Sequence of chain 2.B:
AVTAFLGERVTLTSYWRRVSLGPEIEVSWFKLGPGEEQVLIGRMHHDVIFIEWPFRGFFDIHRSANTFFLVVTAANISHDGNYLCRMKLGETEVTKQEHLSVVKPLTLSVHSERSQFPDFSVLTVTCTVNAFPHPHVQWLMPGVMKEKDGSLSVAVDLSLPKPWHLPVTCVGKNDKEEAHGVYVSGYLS

Binding-site contacts:
Ligand atom C2 contacts residue PHE59 of chain 2.B at 4.3 Å (hydrophobic).
Ligand atom N2 contacts residue PRO55 of chain 2.B at 2.8 Å (h-bond).
Ligand atom O6 contacts residue SER79 of chain 2.B at 4.2 Å.
Ligand atom C4 contacts residue PHE59 of chain 2.B at 3.9 Å (hydrophobic).
Ligand atom C1 contacts residue PHE59 of chain 2.B at 4.1 Å (hydrophobic).
Ligand atom O3 contacts residue PRO55 of chain 2.B at 4.0 Å.
Ligand atom C6 contacts residue HIS80 of chain 2.B at 3.8 Å.
Ligand atom O5 contacts residue ASN77 of chain 2.B at 2.3 Å (h-bond).
Ligand atom C2 contacts residue ASN77 of chain 2.B at 2.5 Å.
Ligand atom C1 contacts residue ASN77 of chain 2.B at 1.5 Å.
Ligand atom C5 contacts residue ASN77 of chain 2.B at 3.6 Å.
Ligand atom C1 contacts residue PRO55 of chain 2.B at 4.1 Å (hydrophobic).
Ligand atom O6 contacts residue PHE59 of chain 2.B at 4.0 Å.
Ligand atom C8 contacts residue PHE56 of chain 2.B at 3.7 Å (hydrophobic).
Ligand atom C2 contacts residue SER79 of chain 2.B at 4.5 Å.
Ligand atom C2 contacts residue PRO55 of chain 2.B at 3.7 Å (hydrophobic).
Ligand atom C5 contacts residue PHE59 of chain 2.B at 4.0 Å (hydrophobic).
Ligand atom N2 contacts residue ASN77 of chain 2.B at 3.0 Å (h-bond).
Ligand atom C6 contacts residue PRO55 of chain 2.B at 4.3 Å (hydrophobic).
Ligand atom C1 contacts residue HIS80 of chain 2.B at 3.8 Å.
Ligand atom C3 contacts residue PRO55 of chain 2.B at 3.7 Å (hydrophobic).
Ligand atom O5 contacts residue SER79 of chain 2.B at 3.6 Å.
Ligand atom C5 contacts residue SER79 of chain 2.B at 3.9 Å.
Ligand atom O6 contacts residue PHE56 of chain 2.B at 4.1 Å.
Ligand atom C5 contacts residue HIS80 of chain 2.B at 3.9 Å.
Ligand atom O6 contacts residue HIS80 of chain 2.B at 2.9 Å (h-bond).
Ligand atom C7 contacts residue PRO55 of chain 2.B at 3.7 Å (hydrophobic).
Ligand atom C1 contacts residue SER79 of chain 2.B at 3.3 Å.
Ligand atom C4 contacts residue ASN77 of chain 2.B at 4.2 Å.
Ligand atom O5 contacts residue HIS80 of chain 2.B at 3.1 Å (h-bond).
Ligand atom O5 contacts residue PHE59 of chain 2.B at 3.6 Å.
Ligand atom O7 contacts residue ASN77 of chain 2.B at 3.5 Å (h-bond).
Ligand atom C7 contacts residue ASN77 of chain 2.B at 3.5 Å.
Ligand atom O6 contacts residue PHE60 of chain 2.B at 3.7 Å.
Ligand atom C6 contacts residue PHE59 of chain 2.B at 3.6 Å (hydrophobic).
Ligand atom C8 contacts residue PRO55 of chain 2.B at 3.7 Å (hydrophobic).
Ligand atom C3 contacts residue ASN77 of chain 2.B at 3.9 Å.

The protein below binds the small molecule below.
Small molecule (SMILES): CC(=O)N[C@H]1[C@H](O[C@H]2[C@H](O)[C@@H](NC(C)=O)CO[C@@H]2CO)O[C@H](CO)[C@@H](O[C@@H]2O[C@H](CO)[C@@H](O)[C@H](O)[C@@H]2O)[C@@H]1O